Sequence of chain 1.A:
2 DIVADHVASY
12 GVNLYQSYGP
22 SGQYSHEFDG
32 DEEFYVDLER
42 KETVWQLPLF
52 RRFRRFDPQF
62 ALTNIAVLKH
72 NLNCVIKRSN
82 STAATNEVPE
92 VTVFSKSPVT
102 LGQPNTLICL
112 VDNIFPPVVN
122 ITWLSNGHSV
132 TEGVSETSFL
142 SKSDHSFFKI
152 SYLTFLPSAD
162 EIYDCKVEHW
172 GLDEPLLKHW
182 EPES

Binding-site contacts:
Ligand atom O5 contacts residue ASN81 of chain 1.A at 2.3 Å (h-bond).
Ligand atom C3 contacts residue ASN81 of chain 1.A at 3.8 Å.
Ligand atom C8 contacts residue ASN81 of chain 1.A at 4.1 Å.
Ligand atom C4 contacts residue ASN81 of chain 1.A at 4.2 Å.
Ligand atom C7 contacts residue ASN81 of chain 1.A at 3.9 Å.
Ligand atom N2 contacts residue ASN81 of chain 1.A at 2.9 Å (h-bond).
Ligand atom C1 contacts residue ASN81 of chain 1.A at 1.4 Å.
Ligand atom C2 contacts residue ASN81 of chain 1.A at 2.5 Å.
Ligand atom C5 contacts residue ASN81 of chain 1.A at 3.7 Å.

The protein below binds the small molecule below.
Small molecule (SMILES): CC(=O)N[C@@H]1[C@@H](O)[C@H](O)[C@@H](CO)O[C@H]1O